Binding-site contacts:
Ligand atom C5 contacts residue ASN225 of chain 1.M at 3.7 Å.
Ligand atom O6 contacts residue ILE228 of chain 1.M at 3.7 Å.
Ligand atom O6 contacts residue TYR229 of chain 1.M at 4.2 Å.
Ligand atom C1 contacts residue ILE228 of chain 1.M at 4.0 Å (hydrophobic).
Ligand atom C2 contacts residue ASN225 of chain 1.M at 2.4 Å.
Ligand atom O7 contacts residue ASN225 of chain 1.M at 4.1 Å.
Ligand atom C8 contacts residue ASN225 of chain 1.M at 4.3 Å.
Ligand atom C3 contacts residue ASN225 of chain 1.M at 3.8 Å.
Ligand atom O5 contacts residue ILE228 of chain 1.M at 4.5 Å.
Ligand atom C4 contacts residue ASN225 of chain 1.M at 4.2 Å.
Ligand atom C1 contacts residue ASN225 of chain 1.M at 1.4 Å.
Ligand atom C7 contacts residue ASN225 of chain 1.M at 3.7 Å.
Ligand atom O7 contacts residue LEU222 of chain 1.M at 4.2 Å.
Ligand atom C8 contacts residue THR185 of chain 1.M at 4.1 Å.
Ligand atom O5 contacts residue ASN225 of chain 1.M at 2.4 Å (h-bond).
Ligand atom O7 contacts residue TYR229 of chain 1.M at 4.4 Å.
Ligand atom N2 contacts residue ASN225 of chain 1.M at 2.8 Å (h-bond).

This small molecule binds to this protein.
Small molecule (SMILES): CC(=O)N[C@H]1[C@H](O[C@H]2[C@H](O)[C@@H](NC(C)=O)CO[C@@H]2CO)O[C@H](CO)[C@@H](O[C@@H]2O[C@H](CO)[C@@H](O)[C@H](O[C@H]3O[C@H](CO)[C@@H](O)[C@H](O)[C@@H]3O)[C@@H]2O)[C@@H]1O

Sequence of chain 1.M:
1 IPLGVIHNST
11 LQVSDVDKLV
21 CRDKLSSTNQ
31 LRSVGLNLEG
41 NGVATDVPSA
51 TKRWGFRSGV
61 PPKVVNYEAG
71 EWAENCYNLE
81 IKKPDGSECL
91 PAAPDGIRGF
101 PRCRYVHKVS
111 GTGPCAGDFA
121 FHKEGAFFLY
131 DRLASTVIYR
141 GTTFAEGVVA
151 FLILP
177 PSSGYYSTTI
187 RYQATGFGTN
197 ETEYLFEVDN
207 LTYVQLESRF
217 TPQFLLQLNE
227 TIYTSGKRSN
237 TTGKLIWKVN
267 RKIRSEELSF